Binding-site contacts:
Ligand atom C9 contacts residue LEU154 of chain 2.A at 4.1 Å (hydrophobic).
Ligand atom C11 contacts residue LEU154 of chain 2.A at 3.8 Å (hydrophobic).
Ligand atom C4 contacts residue LEU154 of chain 2.A at 3.6 Å (hydrophobic).
Ligand atom C1 contacts residue ASP103 of chain 2.A at 3.8 Å.
Ligand atom O1 contacts residue ARG101 of chain 2.A at 4.0 Å.
Ligand atom N1 contacts residue ASP103 of chain 2.A at 4.2 Å.
Ligand atom F contacts residue ALA153 of chain 2.A at 3.2 Å.
Ligand atom C2 contacts residue LEU154 of chain 2.A at 4.0 Å (hydrophobic).
Ligand atom O1 contacts residue ASP103 of chain 2.A at 2.3 Å (salt-bridge).
Ligand atom C11 contacts residue ALA153 of chain 2.A at 3.9 Å (hydrophobic).
Ligand atom O1 contacts residue LEU154 of chain 2.A at 3.9 Å.
Ligand atom C10 contacts residue LEU154 of chain 2.A at 4.0 Å (hydrophobic).
Ligand atom C3 contacts residue LEU154 of chain 2.A at 4.3 Å (hydrophobic).
Ligand atom C13 contacts residue ARG101 of chain 2.A at 3.8 Å.
Ligand atom N2 contacts residue LEU154 of chain 2.A at 4.3 Å.
Ligand atom F contacts residue LYS152 of chain 2.A at 3.8 Å.
Ligand atom C8 contacts residue LEU154 of chain 2.A at 4.0 Å (hydrophobic).
Ligand atom C10 contacts residue THR16 of chain 2.A at 3.6 Å.
Ligand atom N1 contacts residue LEU154 of chain 2.A at 4.5 Å.
Ligand atom C12 contacts residue ARG101 of chain 2.A at 3.8 Å.
Ligand atom C2 contacts residue ASP103 of chain 2.A at 3.3 Å.
Ligand atom C6 contacts residue LEU154 of chain 2.A at 4.2 Å (hydrophobic).
Ligand atom N2 contacts residue ARG101 of chain 2.A at 3.9 Å.
Ligand atom C13 contacts residue LEU154 of chain 2.A at 4.0 Å (hydrophobic).
Ligand atom N3 contacts residue LEU154 of chain 2.A at 3.8 Å.
Ligand atom N1 contacts residue ARG101 of chain 2.A at 4.3 Å.
Ligand atom C12 contacts residue ALA153 of chain 2.A at 4.5 Å (hydrophobic).
Ligand atom C12 contacts residue LEU154 of chain 2.A at 3.9 Å (hydrophobic).
Ligand atom F contacts residue LEU154 of chain 2.A at 3.5 Å.
Ligand atom C9 contacts residue THR16 of chain 2.A at 4.2 Å.
Ligand atom C7 contacts residue LEU154 of chain 2.A at 3.8 Å (hydrophobic).

Sequence of chain 2.A:
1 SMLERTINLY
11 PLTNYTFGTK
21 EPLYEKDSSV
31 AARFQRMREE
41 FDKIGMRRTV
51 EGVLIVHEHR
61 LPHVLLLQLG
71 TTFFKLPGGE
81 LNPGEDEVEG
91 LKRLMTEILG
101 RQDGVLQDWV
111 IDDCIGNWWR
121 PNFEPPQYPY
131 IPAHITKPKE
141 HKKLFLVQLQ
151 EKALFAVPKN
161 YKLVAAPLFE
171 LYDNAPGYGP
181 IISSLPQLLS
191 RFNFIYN

This small molecule binds to this protein.
Small molecule (SMILES): C[C@]1(Cc2cn(-c3ccc(F)cc3)nn2)NC(=O)CC1=O